A small-molecule ligand and the protein it binds are described below.
Small molecule (SMILES): OC[C@H]1O[C@H](O[C@H]2[C@H](O)[C@@H](O)[C@@H](O)O[C@@H]2CO)[C@H](O)[C@@H](O)[C@@H]1O

Sequence of chain 1.A:
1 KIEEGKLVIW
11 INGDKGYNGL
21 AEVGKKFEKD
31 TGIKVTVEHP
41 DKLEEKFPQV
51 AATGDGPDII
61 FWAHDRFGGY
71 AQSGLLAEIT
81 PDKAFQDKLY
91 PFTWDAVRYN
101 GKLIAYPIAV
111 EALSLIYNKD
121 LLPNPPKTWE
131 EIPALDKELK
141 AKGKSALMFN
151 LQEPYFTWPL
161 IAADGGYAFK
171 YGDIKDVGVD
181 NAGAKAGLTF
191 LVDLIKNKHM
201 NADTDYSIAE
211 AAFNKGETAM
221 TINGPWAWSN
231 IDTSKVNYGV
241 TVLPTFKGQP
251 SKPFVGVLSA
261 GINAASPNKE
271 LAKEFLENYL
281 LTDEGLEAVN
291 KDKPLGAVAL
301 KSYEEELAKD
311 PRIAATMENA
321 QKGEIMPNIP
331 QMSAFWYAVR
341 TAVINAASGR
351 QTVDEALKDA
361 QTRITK

Binding-site contacts:
Ligand atom C1 contacts residue TYR155 of chain 1.A at 3.3 Å (hydrophobic).
Ligand atom O1 contacts residue ASP14 of chain 1.A at 2.9 Å (salt-bridge).
Ligand atom O6 contacts residue TYR155 of chain 1.A at 2.9 Å (h-bond).
Ligand atom O3 contacts residue ALA63 of chain 1.A at 3.5 Å.
Ligand atom O3 contacts residue GLU111 of chain 1.A at 3.8 Å.
Ligand atom C5 contacts residue GLU153 of chain 1.A at 3.8 Å.
Ligand atom C2 contacts residue LYS15 of chain 1.A at 3.8 Å.
Ligand atom C6 contacts residue TRP336 of chain 1.A at 3.2 Å (hydrophobic).
Ligand atom O6 contacts residue GLU153 of chain 1.A at 2.5 Å (salt-bridge).
Ligand atom O2 contacts residue GLU111 of chain 1.A at 2.5 Å (salt-bridge).
Ligand atom C3 contacts residue ASP65 of chain 1.A at 3.4 Å.
Ligand atom C4 contacts residue ARG66 of chain 1.A at 3.7 Å.
Ligand atom O1 contacts residue ASN12 of chain 1.A at 3.7 Å.
Ligand atom C1 contacts residue ASP14 of chain 1.A at 3.4 Å.
Ligand atom O4 contacts residue TRP336 of chain 1.A at 3.8 Å.
Ligand atom C6 contacts residue PRO154 of chain 1.A at 3.6 Å (hydrophobic).
Ligand atom O5 contacts residue TYR155 of chain 1.A at 3.2 Å.
Ligand atom O2 contacts residue LYS15 of chain 1.A at 3.0 Å (salt-bridge).
Ligand atom O2 contacts residue ASP65 of chain 1.A at 2.6 Å (salt-bridge).
Ligand atom O3 contacts residue ASP65 of chain 1.A at 2.6 Å (salt-bridge).
Ligand atom C2 contacts residue GLU111 of chain 1.A at 3.3 Å.
Ligand atom O1 contacts residue LYS15 of chain 1.A at 3.1 Å (salt-bridge).
Ligand atom C3 contacts residue TRP62 of chain 1.A at 3.6 Å (hydrophobic).
Ligand atom C6 contacts residue GLU153 of chain 1.A at 3.3 Å.
Ligand atom O3 contacts residue TRP62 of chain 1.A at 3.2 Å (h-bond).
Ligand atom C4 contacts residue TRP336 of chain 1.A at 3.5 Å (hydrophobic).
Ligand atom O5 contacts residue TRP336 of chain 1.A at 3.8 Å.
Ligand atom C6 contacts residue TYR155 of chain 1.A at 3.6 Å (hydrophobic).
Ligand atom C2 contacts residue ASP65 of chain 1.A at 3.2 Å.
Ligand atom C4 contacts residue TYR155 of chain 1.A at 3.7 Å (hydrophobic).
Ligand atom C1 contacts residue TRP226 of chain 1.A at 3.8 Å (hydrophobic).
Ligand atom O2 contacts residue ALA63 of chain 1.A at 3.4 Å.
Ligand atom O2 contacts residue TRP62 of chain 1.A at 3.4 Å (h-bond).
Ligand atom O3 contacts residue ARG66 of chain 1.A at 2.8 Å (salt-bridge).
Ligand atom O4 contacts residue ARG66 of chain 1.A at 2.6 Å (salt-bridge).
Ligand atom C1 contacts residue LYS15 of chain 1.A at 3.5 Å.
Ligand atom O4 contacts residue ARG340 of chain 1.A at 3.7 Å.
Ligand atom O6 contacts residue PRO154 of chain 1.A at 3.2 Å.
Ligand atom C2 contacts residue TRP226 of chain 1.A at 3.8 Å (hydrophobic).
Ligand atom O2 contacts residue MET326 of chain 1.A at 3.8 Å.